Binding-site contacts:
Ligand atom N06 contacts residue ALA110 of chain 1.A at 2.9 Å (h-bond).
Ligand atom C0V contacts residue PHE35 of chain 1.A at 3.0 Å (hydrophobic).
Ligand atom N08 contacts residue LEU30 of chain 1.A at 3.7 Å.
Ligand atom C0V contacts residue CYS34 of chain 1.A at 1.8 Å (hydrophobic).
Ligand atom C0F contacts residue GLU108 of chain 1.A at 3.8 Å.
Ligand atom C0M contacts residue CYS34 of chain 1.A at 2.6 Å (hydrophobic).
Ligand atom C0F contacts residue ALA58 of chain 1.A at 3.9 Å (hydrophobic).
Ligand atom C0U contacts residue VAL105 of chain 1.A at 3.7 Å (hydrophobic).
Ligand atom C0I contacts residue LEU30 of chain 1.A at 3.4 Å (hydrophobic).
Ligand atom C0E contacts residue ILE91 of chain 1.A at 3.7 Å (hydrophobic).
Ligand atom O03 contacts residue CYS34 of chain 1.A at 3.2 Å (h-bond).
Ligand atom C0U contacts residue MET81 of chain 1.A at 3.3 Å (hydrophobic).
Ligand atom C0O contacts residue ILE91 of chain 1.A at 3.7 Å (hydrophobic).
Ligand atom O01 contacts residue ASP187 of chain 1.A at 3.3 Å (salt-bridge).
Ligand atom N05 contacts residue ALA58 of chain 1.A at 3.6 Å.
Ligand atom C0N contacts residue PHE188 of chain 1.A at 3.5 Å (hydrophobic).
Ligand atom C0N contacts residue ASP187 of chain 1.A at 3.2 Å.
Ligand atom O02 contacts residue LYS60 of chain 1.A at 3.1 Å.
Ligand atom C0P contacts residue CYS34 of chain 1.A at 3.3 Å (hydrophobic).
Ligand atom C0U contacts residue GLU77 of chain 1.A at 3.5 Å.
Ligand atom O01 contacts residue ILE91 of chain 1.A at 3.4 Å.
Ligand atom N06 contacts residue TYR109 of chain 1.A at 3.7 Å.
Ligand atom C0L contacts residue ALA110 of chain 1.A at 3.1 Å (hydrophobic).
Ligand atom N09 contacts residue VAL38 of chain 1.A at 3.7 Å.
Ligand atom C0M contacts residue GLY31 of chain 1.A at 3.3 Å.
Ligand atom C0G contacts residue VAL38 of chain 1.A at 3.7 Å (hydrophobic).
Ligand atom C0A contacts residue LEU176 of chain 1.A at 3.8 Å (hydrophobic).
Ligand atom O01 contacts residue ALA186 of chain 1.A at 3.5 Å.
Ligand atom C0L contacts residue TYR109 of chain 1.A at 3.8 Å (hydrophobic).
Ligand atom C0I contacts residue GLY31 of chain 1.A at 3.5 Å.
Ligand atom N08 contacts residue ALA110 of chain 1.A at 3.9 Å.
Ligand atom C0L contacts residue LEU30 of chain 1.A at 3.8 Å (hydrophobic).
Ligand atom C0G contacts residue LEU176 of chain 1.A at 3.8 Å (hydrophobic).
Ligand atom C0U contacts residue LYS60 of chain 1.A at 3.9 Å.
Ligand atom O02 contacts residue GLU77 of chain 1.A at 3.7 Å.
Ligand atom C0H contacts residue LEU176 of chain 1.A at 3.8 Å (hydrophobic).
Ligand atom C0D contacts residue GLU77 of chain 1.A at 3.9 Å.
Ligand atom C0C contacts residue GLU77 of chain 1.A at 3.6 Å.
Ligand atom C0K contacts residue LEU30 of chain 1.A at 3.8 Å (hydrophobic).
Ligand atom N05 contacts residue GLU108 of chain 1.A at 2.7 Å (salt-bridge).

The protein below binds the small molecule below.
Small molecule (SMILES): C=CC(=O)N1CC[C@H](n2nc(C#Cc3cc(OC)cc(OC)c3)c3c(N)ncnc32)C1

Sequence of chain 1.A:
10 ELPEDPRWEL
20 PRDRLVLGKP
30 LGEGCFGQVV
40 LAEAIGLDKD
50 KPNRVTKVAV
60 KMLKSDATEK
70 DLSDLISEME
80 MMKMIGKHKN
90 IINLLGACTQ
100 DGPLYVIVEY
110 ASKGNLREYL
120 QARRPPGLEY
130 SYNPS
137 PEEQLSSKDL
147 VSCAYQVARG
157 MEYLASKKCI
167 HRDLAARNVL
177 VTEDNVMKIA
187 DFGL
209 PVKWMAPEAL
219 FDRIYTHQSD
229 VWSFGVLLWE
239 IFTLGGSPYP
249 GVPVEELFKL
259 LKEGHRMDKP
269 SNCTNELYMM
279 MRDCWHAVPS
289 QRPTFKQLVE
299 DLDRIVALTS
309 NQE